Sequence of chain 1.B:
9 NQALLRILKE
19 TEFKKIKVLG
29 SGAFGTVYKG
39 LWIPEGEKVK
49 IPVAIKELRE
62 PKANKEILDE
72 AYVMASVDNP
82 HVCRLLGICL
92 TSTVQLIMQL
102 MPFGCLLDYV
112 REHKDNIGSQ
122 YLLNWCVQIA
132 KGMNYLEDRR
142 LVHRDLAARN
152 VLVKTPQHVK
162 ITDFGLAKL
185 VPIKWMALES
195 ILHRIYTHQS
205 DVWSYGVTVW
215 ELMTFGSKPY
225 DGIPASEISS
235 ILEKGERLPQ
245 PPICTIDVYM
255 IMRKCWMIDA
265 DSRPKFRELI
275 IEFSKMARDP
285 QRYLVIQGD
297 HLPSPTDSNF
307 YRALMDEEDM

A protein and the small-molecule ligand that binds it are described below.
Small molecule (SMILES): CCC(=O)N1CCC(Oc2cc3c(Nc4ccc(Cl)c(Cl)c4F)ncnc3cc2OC)CC1

Binding-site contacts:
Ligand atom CBE contacts residue GLY105 of chain 1.B at 3.6 Å.
Ligand atom N1 contacts residue LEU153 of chain 1.B at 3.2 Å.
Ligand atom CBC contacts residue LEU27 of chain 1.B at 3.6 Å (hydrophobic).
Ligand atom CAB contacts residue CYS106 of chain 1.B at 2.5 Å (hydrophobic).
Ligand atom OBD contacts residue GLY105 of chain 1.B at 3.6 Å.
Ligand atom CAP contacts residue THR163 of chain 1.B at 3.2 Å.
Ligand atom CL2 contacts residue LEU97 of chain 1.B at 3.2 Å.
Ligand atom CAA contacts residue ASP109 of chain 1.B at 3.6 Å.
Ligand atom OAI contacts residue LEU27 of chain 1.B at 3.6 Å.
Ligand atom CAT contacts residue LYS54 of chain 1.B at 3.4 Å.
Ligand atom FAW contacts residue ALA52 of chain 1.B at 3.2 Å.
Ligand atom CBB contacts residue MET102 of chain 1.B at 3.1 Å (hydrophobic).
Ligand atom CAA contacts residue CYS106 of chain 1.B at 1.8 Å (hydrophobic).
Ligand atom CAR contacts residue MET99 of chain 1.B at 3.5 Å (hydrophobic).
Ligand atom C2 contacts residue LEU153 of chain 1.B at 3.5 Å (hydrophobic).
Ligand atom N3 contacts residue LEU101 of chain 1.B at 3.7 Å.
Ligand atom CBE contacts residue MET102 of chain 1.B at 3.1 Å (hydrophobic).
Ligand atom CAA contacts residue ARG150 of chain 1.B at 3.6 Å.
Ligand atom OBD contacts residue LEU27 of chain 1.B at 3.7 Å.
Ligand atom CAQ contacts residue ASP164 of chain 1.B at 2.9 Å.
Ligand atom CL2 contacts residue MET99 of chain 1.B at 3.3 Å.
Ligand atom CAC contacts residue CYS106 of chain 1.B at 3.5 Å (hydrophobic).
Ligand atom CAB contacts residue ASP109 of chain 1.B at 3.1 Å.
Ligand atom CAV contacts residue LYS54 of chain 1.B at 3.7 Å.
Ligand atom CAQ contacts residue THR163 of chain 1.B at 3.3 Å.
Ligand atom C2 contacts residue MET102 of chain 1.B at 3.6 Å (hydrophobic).
Ligand atom CAK contacts residue VAL35 of chain 1.B at 3.8 Å (hydrophobic).
Ligand atom CAP contacts residue ASP164 of chain 1.B at 3.4 Å.
Ligand atom CL2 contacts residue LYS54 of chain 1.B at 3.5 Å.
Ligand atom CBG contacts residue ASP109 of chain 1.B at 3.6 Å.
Ligand atom CL1 contacts residue LEU97 of chain 1.B at 3.7 Å.
Ligand atom N3 contacts residue MET102 of chain 1.B at 2.8 Å (h-bond).
Ligand atom CAR contacts residue LYS54 of chain 1.B at 3.7 Å.
Ligand atom CBE contacts residue PRO103 of chain 1.B at 3.5 Å (hydrophobic).
Ligand atom N3 contacts residue GLN100 of chain 1.B at 3.8 Å.
Ligand atom C6 contacts residue LEU153 of chain 1.B at 3.5 Å (hydrophobic).
Ligand atom CAT contacts residue MET99 of chain 1.B at 3.5 Å (hydrophobic).
Ligand atom CAJ contacts residue LEU27 of chain 1.B at 3.8 Å (hydrophobic).
Ligand atom C4 contacts residue MET102 of chain 1.B at 3.8 Å (hydrophobic).
Ligand atom C2 contacts residue GLN100 of chain 1.B at 3.1 Å.